Binding-site contacts:
Ligand atom C2 contacts residue ASN225 of chain 8.E at 2.5 Å.
Ligand atom O7 contacts residue SER252 of chain 8.E at 2.9 Å (h-bond).
Ligand atom C2 contacts residue ASP283 of chain 8.E at 3.8 Å.
Ligand atom O7 contacts residue LYS220 of chain 8.E at 4.0 Å.
Ligand atom C6 contacts residue LYS220 of chain 8.E at 4.0 Å.
Ligand atom C1 contacts residue LYS220 of chain 8.E at 4.2 Å.
Ligand atom O4 contacts residue MET223 of chain 8.E at 3.7 Å.
Ligand atom O7 contacts residue MET223 of chain 8.E at 3.5 Å.
Ligand atom C3 contacts residue ASN225 of chain 8.E at 3.8 Å.
Ligand atom O6 contacts residue ASP283 of chain 8.E at 3.8 Å.
Ligand atom O3 contacts residue ASP283 of chain 8.E at 4.3 Å.
Ligand atom C4 contacts residue LYS220 of chain 8.E at 3.4 Å.
Ligand atom N2 contacts residue LYS220 of chain 8.E at 4.1 Å.
Ligand atom C7 contacts residue ARG251 of chain 8.E at 4.0 Å.
Ligand atom C7 contacts residue ASN225 of chain 8.E at 3.2 Å.
Ligand atom C4 contacts residue ASN225 of chain 8.E at 4.2 Å.
Ligand atom O5 contacts residue ASN225 of chain 8.E at 2.3 Å (h-bond).
Ligand atom C3 contacts residue LYS220 of chain 8.E at 4.1 Å.
Ligand atom C1 contacts residue ASN225 of chain 8.E at 1.4 Å.
Ligand atom N2 contacts residue ASN225 of chain 8.E at 3.0 Å (h-bond).
Ligand atom C5 contacts residue ASN225 of chain 8.E at 3.6 Å.
Ligand atom O7 contacts residue ASN225 of chain 8.E at 2.9 Å (h-bond).
Ligand atom C1 contacts residue LYS220 of chain 8.E at 4.0 Å.
Ligand atom C4 contacts residue MET223 of chain 8.E at 4.0 Å (hydrophobic).
Ligand atom O4 contacts residue LYS220 of chain 8.E at 4.2 Å.
Ligand atom C5 contacts residue MET223 of chain 8.E at 4.0 Å (hydrophobic).
Ligand atom N2 contacts residue MET223 of chain 8.E at 3.8 Å.
Ligand atom C8 contacts residue ARG251 of chain 8.E at 3.5 Å.
Ligand atom C5 contacts residue LYS220 of chain 8.E at 4.0 Å.
Ligand atom C2 contacts residue LYS220 of chain 8.E at 3.7 Å.
Ligand atom O7 contacts residue ARG251 of chain 8.E at 4.3 Å.
Ligand atom C7 contacts residue SER252 of chain 8.E at 3.5 Å.
Ligand atom C6 contacts residue ASP283 of chain 8.E at 3.8 Å.
Ligand atom C7 contacts residue MET223 of chain 8.E at 3.6 Å (hydrophobic).
Ligand atom C3 contacts residue MET223 of chain 8.E at 3.7 Å (hydrophobic).
Ligand atom C8 contacts residue MET223 of chain 8.E at 3.3 Å (hydrophobic).
Ligand atom O3 contacts residue LYS220 of chain 8.E at 3.8 Å.
Ligand atom O5 contacts residue LYS220 of chain 8.E at 3.4 Å.
Ligand atom O6 contacts residue TYR243 of chain 8.E at 4.0 Å.
Ligand atom C8 contacts residue SER252 of chain 8.E at 3.4 Å.

The protein below binds the small molecule below.
Small molecule (SMILES): CC(=O)N[C@H]1[C@H](O[C@H]2[C@H](O)[C@@H](NC(C)=O)CO[C@@H]2CO)O[C@H](CO)[C@@H](O[C@@H]2O[C@H](CO)[C@@H](O)[C@H](O)[C@@H]2O)[C@@H]1O

Sequence of chain 8.E:
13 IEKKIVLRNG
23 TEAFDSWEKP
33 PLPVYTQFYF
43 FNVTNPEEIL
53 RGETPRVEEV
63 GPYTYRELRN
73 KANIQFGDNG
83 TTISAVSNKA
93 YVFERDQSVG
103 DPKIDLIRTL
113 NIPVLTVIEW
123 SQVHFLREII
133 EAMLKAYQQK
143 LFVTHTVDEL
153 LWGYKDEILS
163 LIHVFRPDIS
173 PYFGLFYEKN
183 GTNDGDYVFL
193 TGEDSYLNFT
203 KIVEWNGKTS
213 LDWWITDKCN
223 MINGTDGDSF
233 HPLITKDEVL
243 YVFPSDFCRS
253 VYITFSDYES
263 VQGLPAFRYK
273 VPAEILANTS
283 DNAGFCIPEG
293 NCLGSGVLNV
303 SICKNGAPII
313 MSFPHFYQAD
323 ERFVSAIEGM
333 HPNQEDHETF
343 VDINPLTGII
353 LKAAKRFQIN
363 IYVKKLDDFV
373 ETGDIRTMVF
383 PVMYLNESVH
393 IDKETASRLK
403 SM